Sequence of chain 53.A:
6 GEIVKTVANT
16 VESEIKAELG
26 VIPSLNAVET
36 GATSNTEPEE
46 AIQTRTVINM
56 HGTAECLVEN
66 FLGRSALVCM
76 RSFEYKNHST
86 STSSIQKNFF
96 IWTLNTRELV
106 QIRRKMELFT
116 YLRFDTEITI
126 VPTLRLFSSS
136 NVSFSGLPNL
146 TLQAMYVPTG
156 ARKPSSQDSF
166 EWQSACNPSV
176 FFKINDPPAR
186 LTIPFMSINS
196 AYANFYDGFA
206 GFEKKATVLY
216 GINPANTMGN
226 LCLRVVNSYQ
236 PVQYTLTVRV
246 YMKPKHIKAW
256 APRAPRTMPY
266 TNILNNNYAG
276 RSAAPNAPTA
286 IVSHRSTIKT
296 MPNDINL

Sequence of chain 53.C:
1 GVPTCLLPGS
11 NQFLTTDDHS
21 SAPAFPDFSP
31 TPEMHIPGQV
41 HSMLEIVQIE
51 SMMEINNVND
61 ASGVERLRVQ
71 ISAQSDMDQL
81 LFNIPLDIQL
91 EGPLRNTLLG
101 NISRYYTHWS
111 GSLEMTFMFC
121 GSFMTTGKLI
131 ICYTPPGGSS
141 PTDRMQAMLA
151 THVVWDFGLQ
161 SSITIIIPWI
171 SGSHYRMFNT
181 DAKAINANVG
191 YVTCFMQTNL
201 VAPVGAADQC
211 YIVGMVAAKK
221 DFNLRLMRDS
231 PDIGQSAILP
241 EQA

Binding-site contacts:
Ligand atom O1 contacts residue TYR197 of chain 53.A at 3.9 Å.
Ligand atom C5C contacts residue THR101 of chain 53.A at 3.7 Å.
Ligand atom C5A contacts residue ALA149 of chain 53.A at 3.2 Å (hydrophobic).
Ligand atom C1C contacts residue TYR197 of chain 53.A at 3.7 Å (hydrophobic).
Ligand atom C5B contacts residue ILE188 of chain 53.A at 3.6 Å (hydrophobic).
Ligand atom N2 contacts residue ASN221 of chain 53.A at 3.9 Å.
Ligand atom O1 contacts residue MET223 of chain 53.A at 3.6 Å (h-bond).
Ligand atom C4B contacts residue LEU226 of chain 53.A at 3.9 Å (hydrophobic).
Ligand atom C3 contacts residue TYR197 of chain 53.A at 3.7 Å (hydrophobic).
Ligand atom C5A contacts residue PRO173 of chain 53.A at 3.5 Å (hydrophobic).
Ligand atom C7C contacts residue ILE123 of chain 53.A at 3.5 Å (hydrophobic).
Ligand atom C6B contacts residue ILE188 of chain 53.A at 3.7 Å (hydrophobic).
Ligand atom C5C contacts residue LEU99 of chain 53.A at 3.6 Å (hydrophobic).
Ligand atom C6C contacts residue LEU99 of chain 53.A at 3.6 Å (hydrophobic).
Ligand atom O1A contacts residue ALA149 of chain 53.A at 3.7 Å.
Ligand atom C5 contacts residue TYR197 of chain 53.A at 3.8 Å (hydrophobic).
Ligand atom C3B contacts residue LEU226 of chain 53.A at 3.5 Å (hydrophobic).
Ligand atom C4C contacts residue THR121 of chain 53.A at 3.7 Å.
Ligand atom C2A contacts residue LEU186 of chain 53.A at 3.7 Å (hydrophobic).
Ligand atom C2B contacts residue LEU226 of chain 53.A at 3.6 Å (hydrophobic).
Ligand atom C7C contacts residue LEU99 of chain 53.A at 3.5 Å (hydrophobic).
Ligand atom C6C contacts residue TRP97 of chain 53.A at 3.9 Å (hydrophobic).
Ligand atom C5A contacts residue VAL175 of chain 53.A at 3.9 Å (hydrophobic).
Ligand atom C31 contacts residue ASN199 of chain 53.A at 3.4 Å.
Ligand atom N3A contacts residue TYR151 of chain 53.A at 3.3 Å.
Ligand atom C2B contacts residue ILE123 of chain 53.A at 3.5 Å (hydrophobic).
Ligand atom C3B contacts residue ILE123 of chain 53.A at 3.9 Å (hydrophobic).
Ligand atom O1A contacts residue LEU226 of chain 53.A at 3.8 Å.
Ligand atom C4 contacts residue TYR197 of chain 53.A at 3.6 Å (hydrophobic).
Ligand atom C4A contacts residue LEU186 of chain 53.A at 3.9 Å (hydrophobic).
Ligand atom C6C contacts residue ILE123 of chain 53.A at 3.6 Å (hydrophobic).
Ligand atom O1B contacts residue LEU99 of chain 53.A at 3.1 Å.
Ligand atom O1B contacts residue TRP97 of chain 53.A at 3.6 Å.
Ligand atom C5A contacts residue LEU186 of chain 53.A at 3.6 Å (hydrophobic).
Ligand atom C2C contacts residue THR101 of chain 53.A at 3.8 Å.
Ligand atom C4A contacts residue TYR151 of chain 53.A at 3.8 Å (hydrophobic).
Ligand atom C31 contacts residue TYR197 of chain 53.A at 3.7 Å (hydrophobic).
Ligand atom C1B contacts residue LEU99 of chain 53.A at 3.9 Å (hydrophobic).
Ligand atom C4A contacts residue PRO173 of chain 53.A at 3.3 Å (hydrophobic).
Ligand atom O1A contacts residue LEU186 of chain 53.A at 3.7 Å.

A small-molecule ligand and the protein it binds are described below.
Small molecule (SMILES): Cc1cc(CCCCCCCOc2ccc(C3=NCCO3)cc2)on1